This protein binds this small molecule.
Small molecule (SMILES): CC[C@H](C)[C@H](NC(=O)[C@H](CS)NC(=O)[C@H](CO)NC(=O)[C@@H]1CCCN1C(=O)[C@@H](NC(=O)[C@H](C)N)C(C)C)C(=O)N1CCC[C@H]1C(=O)N[C@@H](CO)C(=O)N[C@@H](CCCN=C(N)N)C(=O)N[C@@H](C)C=O

Sequence of chain 1.B:
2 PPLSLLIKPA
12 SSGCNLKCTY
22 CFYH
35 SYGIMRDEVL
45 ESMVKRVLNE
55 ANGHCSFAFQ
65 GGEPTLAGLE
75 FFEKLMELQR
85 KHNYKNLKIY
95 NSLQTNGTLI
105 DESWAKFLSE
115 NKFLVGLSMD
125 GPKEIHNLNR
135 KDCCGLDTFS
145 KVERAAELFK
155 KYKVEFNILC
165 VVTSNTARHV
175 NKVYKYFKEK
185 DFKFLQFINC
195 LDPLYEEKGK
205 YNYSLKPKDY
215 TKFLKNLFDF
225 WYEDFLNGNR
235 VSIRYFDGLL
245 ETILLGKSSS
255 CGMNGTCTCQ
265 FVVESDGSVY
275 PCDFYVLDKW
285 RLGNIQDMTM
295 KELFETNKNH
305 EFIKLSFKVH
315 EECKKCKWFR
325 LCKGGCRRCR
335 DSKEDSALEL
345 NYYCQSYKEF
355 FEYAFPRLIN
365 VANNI

Binding-site contacts:
Ligand atom O contacts residue GLN264 of chain 1.B at 2.9 Å (h-bond).
Ligand atom N contacts residue SER253 of chain 1.B at 3.0 Å (h-bond).
Ligand atom OG contacts residue ILE192 of chain 1.B at 3.6 Å.
Ligand atom N contacts residue GLN190 of chain 1.B at 3.0 Å (h-bond).
Ligand atom CZ contacts residue PHE188 of chain 1.B at 3.5 Å (hydrophobic).
Ligand atom N contacts residue ASN161 of chain 1.B at 3.6 Å.
Ligand atom N contacts residue CYS255 of chain 1.B at 3.7 Å.
Ligand atom NH1 contacts residue PHE160 of chain 1.B at 2.9 Å (h-bond).
Ligand atom C contacts residue LEU118 of chain 1.B at 3.7 Å (hydrophobic).
Ligand atom CA contacts residue GLN190 of chain 1.B at 3.2 Å.
Ligand atom CA contacts residue SER253 of chain 1.B at 3.4 Å.
Ligand atom C contacts residue SER253 of chain 1.B at 3.7 Å.
Ligand atom CB contacts residue GLU245 of chain 1.B at 3.0 Å.
Ligand atom CD contacts residue GLN264 of chain 1.B at 3.5 Å.
Ligand atom CD1 contacts residue ALA62 of chain 1.B at 3.5 Å (hydrophobic).
Ligand atom O contacts residue SER254 of chain 1.B at 3.4 Å.
Ligand atom N contacts residue CYS255 of chain 1.B at 3.7 Å.
Ligand atom CG contacts residue ASN161 of chain 1.B at 3.7 Å.
Ligand atom NH2 contacts residue GLU159 of chain 1.B at 2.4 Å (salt-bridge).
Ligand atom O contacts residue ILE192 of chain 1.B at 3.6 Å.
Ligand atom O contacts residue ASN161 of chain 1.B at 2.9 Å (h-bond).
Ligand atom O contacts residue LEU118 of chain 1.B at 3.6 Å.
Ligand atom C contacts residue GLN190 of chain 1.B at 3.8 Å.
Ligand atom CZ contacts residue ASN161 of chain 1.B at 3.3 Å.
Ligand atom O contacts residue GLN190 of chain 1.B at 3.1 Å (h-bond).
Ligand atom O contacts residue CYS255 of chain 1.B at 2.7 Å (h-bond).
Ligand atom NH1 contacts residue ASN161 of chain 1.B at 3.0 Å (h-bond).
Ligand atom O contacts residue GLN190 of chain 1.B at 2.9 Å (h-bond).
Ligand atom O contacts residue GLN98 of chain 1.B at 3.7 Å.
Ligand atom CD1 contacts residue SER96 of chain 1.B at 3.6 Å.
Ligand atom NH1 contacts residue PHE188 of chain 1.B at 3.4 Å.
Ligand atom CG contacts residue GLY120 of chain 1.B at 3.6 Å.
Ligand atom NH1 contacts residue GLU159 of chain 1.B at 3.4 Å (salt-bridge).
Ligand atom C contacts residue CYS255 of chain 1.B at 3.4 Å (hydrophobic).
Ligand atom NE contacts residue ASN161 of chain 1.B at 2.7 Å (h-bond).
Ligand atom NH2 contacts residue PHE188 of chain 1.B at 3.6 Å.
Ligand atom O contacts residue SER253 of chain 1.B at 3.6 Å (h-bond).
Ligand atom CZ contacts residue GLU159 of chain 1.B at 3.2 Å.
Ligand atom C contacts residue GLN190 of chain 1.B at 3.6 Å.
Ligand atom NE contacts residue PHE188 of chain 1.B at 3.5 Å.